Binding-site contacts:
Ligand atom CAM contacts residue ASN302 of chain 1.E at 4.4 Å.
Ligand atom CAK contacts residue ASN302 of chain 1.E at 3.9 Å.
Ligand atom CAL contacts residue VAL141 of chain 1.E at 3.8 Å (hydrophobic).
Ligand atom CAI contacts residue PHE217 of chain 1.E at 3.8 Å (hydrophobic).
Ligand atom CAK contacts residue PHE217 of chain 1.E at 4.1 Å (hydrophobic).
Ligand atom OAC contacts residue SER228 of chain 1.E at 4.4 Å.
Ligand atom CAO contacts residue PHE299 of chain 1.E at 4.3 Å (hydrophobic).
Ligand atom CAN contacts residue THR142 of chain 1.E at 4.5 Å.
Ligand atom CAH contacts residue PHE299 of chain 1.E at 3.9 Å (hydrophobic).
Ligand atom NAD contacts residue ASN321 of chain 1.E at 4.2 Å.
Ligand atom OAC contacts residue SER227 of chain 1.E at 3.6 Å (h-bond).
Ligand atom CAF contacts residue ASP137 of chain 1.E at 3.3 Å.
Ligand atom CAF contacts residue PHE217 of chain 1.E at 4.3 Å (hydrophobic).
Ligand atom OAC contacts residue SER231 of chain 1.E at 2.4 Å (h-bond).
Ligand atom NAD contacts residue TYR325 of chain 1.E at 4.2 Å.
Ligand atom OAA contacts residue VAL141 of chain 1.E at 4.3 Å.
Ligand atom OAB contacts residue PHE217 of chain 1.E at 4.3 Å.
Ligand atom OAA contacts residue ASP137 of chain 1.E at 2.7 Å (salt-bridge).
Ligand atom OAC contacts residue THR142 of chain 1.E at 4.3 Å.
Ligand atom CAE contacts residue ASP137 of chain 1.E at 3.5 Å.
Ligand atom CAF contacts residue ASN321 of chain 1.E at 4.1 Å.
Ligand atom CAE contacts residue PHE299 of chain 1.E at 4.5 Å (hydrophobic).
Ligand atom CAH contacts residue ASN302 of chain 1.E at 4.3 Å.
Ligand atom CAN contacts residue VAL141 of chain 1.E at 3.9 Å (hydrophobic).
Ligand atom CAG contacts residue PHE217 of chain 1.E at 4.4 Å (hydrophobic).
Ligand atom CAE contacts residue ASN321 of chain 1.E at 3.5 Å.
Ligand atom CAO contacts residue SER231 of chain 1.E at 3.4 Å.
Ligand atom CAN contacts residue SER231 of chain 1.E at 3.6 Å.
Ligand atom CAG contacts residue ASP137 of chain 1.E at 3.4 Å.
Ligand atom NAD contacts residue ASP137 of chain 1.E at 2.4 Å (salt-bridge).
Ligand atom CAN contacts residue PHE299 of chain 1.E at 3.7 Å (hydrophobic).
Ligand atom OAA contacts residue ASN321 of chain 1.E at 3.5 Å (h-bond).
Ligand atom CAL contacts residue PHE299 of chain 1.E at 3.6 Å (hydrophobic).
Ligand atom OAB contacts residue SER227 of chain 1.E at 3.5 Å (h-bond).
Ligand atom OAA contacts residue TYR325 of chain 1.E at 4.0 Å.
Ligand atom CAJ contacts residue TRP133 of chain 1.E at 4.3 Å (hydrophobic).
Ligand atom CAK contacts residue PHE299 of chain 1.E at 4.4 Å (hydrophobic).
Ligand atom CAJ contacts residue ASP137 of chain 1.E at 3.4 Å.
Ligand atom CAH contacts residue ASP137 of chain 1.E at 4.3 Å.
Ligand atom CAJ contacts residue TYR325 of chain 1.E at 4.4 Å (hydrophobic).

Sequence of chain 1.E:
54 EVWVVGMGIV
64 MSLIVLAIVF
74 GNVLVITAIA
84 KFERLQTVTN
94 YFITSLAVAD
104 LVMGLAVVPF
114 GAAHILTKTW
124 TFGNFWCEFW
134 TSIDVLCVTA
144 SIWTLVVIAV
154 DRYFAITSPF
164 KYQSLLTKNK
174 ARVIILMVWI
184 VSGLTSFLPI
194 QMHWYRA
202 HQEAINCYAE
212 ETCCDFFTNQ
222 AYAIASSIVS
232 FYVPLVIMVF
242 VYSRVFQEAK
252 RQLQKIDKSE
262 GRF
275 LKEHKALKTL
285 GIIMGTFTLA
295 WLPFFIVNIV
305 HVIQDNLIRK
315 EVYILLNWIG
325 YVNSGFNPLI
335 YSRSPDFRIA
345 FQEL

A protein and the small-molecule ligand that binds it are described below.
Small molecule (SMILES): CC(C)NC[C@H](O)c1ccc(O)c(O)c1